This small molecule binds to this protein.
Small molecule (SMILES): O=C(O)[C@@H](O)c1cc(F)cc(F)c1

Sequence of chain 2.A:
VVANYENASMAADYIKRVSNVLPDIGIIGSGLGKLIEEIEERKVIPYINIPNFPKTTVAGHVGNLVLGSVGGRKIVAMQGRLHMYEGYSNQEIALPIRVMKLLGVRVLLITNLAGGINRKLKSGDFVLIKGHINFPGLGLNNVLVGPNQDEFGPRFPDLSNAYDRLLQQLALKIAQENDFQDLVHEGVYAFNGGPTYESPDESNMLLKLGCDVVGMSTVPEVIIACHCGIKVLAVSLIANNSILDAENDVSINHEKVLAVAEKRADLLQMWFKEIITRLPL

Binding-site contacts:
Ligand atom F contacts residue LEU175 of chain 2.A at 4.1 Å.
Ligand atom C4 contacts residue LEU171 of chain 2.A at 4.2 Å (hydrophobic).
Ligand atom C6 contacts residue GLN174 of chain 2.A at 4.4 Å.
Ligand atom F contacts residue PRO285 of chain 2.A at 3.3 Å.
Ligand atom C6 contacts residue LEU171 of chain 2.A at 4.5 Å (hydrophobic).
Ligand atom C6 contacts residue LEU175 of chain 2.A at 3.9 Å (hydrophobic).
Ligand atom C contacts residue LYS178 of chain 2.A at 4.1 Å.
Ligand atom C2 contacts residue LEU175 of chain 2.A at 4.1 Å (hydrophobic).
Ligand atom O contacts residue LYS178 of chain 2.A at 3.3 Å (salt-bridge).
Ligand atom O1 contacts residue ARG283 of chain 2.A at 3.1 Å (salt-bridge).
Ligand atom O2 contacts residue ARG283 of chain 2.A at 2.8 Å (salt-bridge).
Ligand atom F1 contacts residue GLN174 of chain 2.A at 3.5 Å.
Ligand atom F1 contacts residue LEU171 of chain 2.A at 4.5 Å.
Ligand atom O2 contacts residue LEU175 of chain 2.A at 4.2 Å.
Ligand atom O1 contacts residue LEU175 of chain 2.A at 3.8 Å.
Ligand atom C4 contacts residue PRO285 of chain 2.A at 4.5 Å (hydrophobic).
Ligand atom C4 contacts residue LEU175 of chain 2.A at 3.8 Å (hydrophobic).
Ligand atom F contacts residue LEU171 of chain 2.A at 4.0 Å.
Ligand atom C5 contacts residue LEU175 of chain 2.A at 3.5 Å (hydrophobic).
Ligand atom C1 contacts residue LEU175 of chain 2.A at 4.0 Å (hydrophobic).
Ligand atom F1 contacts residue LYS178 of chain 2.A at 4.4 Å.
Ligand atom O2 contacts residue LYS178 of chain 2.A at 2.9 Å (salt-bridge).
Ligand atom F1 contacts residue LEU175 of chain 2.A at 3.6 Å.
Ligand atom C5 contacts residue LEU171 of chain 2.A at 3.4 Å (hydrophobic).
Ligand atom C7 contacts residue LEU175 of chain 2.A at 4.2 Å (hydrophobic).
Ligand atom C1 contacts residue LYS178 of chain 2.A at 3.9 Å.
Ligand atom C1 contacts residue ARG283 of chain 2.A at 3.6 Å.
Ligand atom C7 contacts residue LYS178 of chain 2.A at 4.1 Å.
Ligand atom C3 contacts residue LEU175 of chain 2.A at 4.0 Å (hydrophobic).